Binding-site contacts:
Ligand atom FBK contacts residue PRO25 of chain 1.B at 3.5 Å.
Ligand atom CBE contacts residue ARG92 of chain 1.B at 4.0 Å.
Ligand atom CBF contacts residue ARG92 of chain 1.B at 3.8 Å.
Ligand atom OAD contacts residue TYR86 of chain 1.B at 3.8 Å.
Ligand atom OBM contacts residue ARG92 of chain 1.B at 2.9 Å (salt-bridge).
Ligand atom CAF contacts residue PRO29 of chain 1.B at 3.6 Å (hydrophobic).
Ligand atom CAM contacts residue PRO29 of chain 1.B at 3.6 Å (hydrophobic).
Ligand atom CBH contacts residue ARG92 of chain 1.B at 4.0 Å.
Ligand atom CAE contacts residue ASN87 of chain 1.B at 3.5 Å.
Ligand atom CBA contacts residue ARG92 of chain 1.B at 4.0 Å.
Ligand atom FBL contacts residue ARG92 of chain 1.B at 3.9 Å.
Ligand atom FBL contacts residue PHE96 of chain 1.B at 3.3 Å.
Ligand atom CBG contacts residue ARG92 of chain 1.B at 3.9 Å.
Ligand atom OAD contacts residue ASN87 of chain 1.B at 3.1 Å (h-bond).
Ligand atom CAL contacts residue LEU39 of chain 1.B at 4.0 Å (hydrophobic).
Ligand atom CBH contacts residue PRO29 of chain 1.B at 3.6 Å (hydrophobic).
Ligand atom CAG contacts residue ASN87 of chain 1.B at 3.7 Å.
Ligand atom FBL contacts residue PRO29 of chain 1.B at 3.4 Å.
Ligand atom CAL contacts residue PRO29 of chain 1.B at 3.9 Å (hydrophobic).
Ligand atom CAB contacts residue VAL93 of chain 1.B at 3.7 Å (hydrophobic).
Ligand atom NAC contacts residue VAL34 of chain 1.B at 3.8 Å.
Ligand atom CAB contacts residue VAL34 of chain 1.B at 3.6 Å (hydrophobic).
Ligand atom CAA contacts residue VAL34 of chain 1.B at 3.8 Å (hydrophobic).
Ligand atom OAD contacts residue TYR44 of chain 1.B at 3.7 Å.
Ligand atom CAF contacts residue VAL93 of chain 1.B at 3.7 Å (hydrophobic).
Ligand atom CAI contacts residue VAL93 of chain 1.B at 3.7 Å (hydrophobic).
Ligand atom CAB contacts residue ASN87 of chain 1.B at 4.0 Å.
Ligand atom CBG contacts residue PRO29 of chain 1.B at 3.6 Å (hydrophobic).
Ligand atom CAS contacts residue PRO29 of chain 1.B at 4.0 Å (hydrophobic).
Ligand atom FBL contacts residue VAL93 of chain 1.B at 3.8 Å.
Ligand atom CAF contacts residue PHE30 of chain 1.B at 4.0 Å (hydrophobic).
Ligand atom CAF contacts residue VAL34 of chain 1.B at 3.9 Å (hydrophobic).
Ligand atom CAJ contacts residue VAL93 of chain 1.B at 4.1 Å (hydrophobic).
Ligand atom NAC contacts residue ASN87 of chain 1.B at 3.1 Å (h-bond).
Ligand atom FBK contacts residue LEU28 of chain 1.B at 3.6 Å.
Ligand atom CAA contacts residue VAL93 of chain 1.B at 4.1 Å (hydrophobic).
Ligand atom CAG contacts residue TYR86 of chain 1.B at 3.7 Å (hydrophobic).
Ligand atom FBK contacts residue PHE96 of chain 1.B at 3.4 Å.
Ligand atom FBK contacts residue PRO29 of chain 1.B at 3.4 Å.
Ligand atom CAG contacts residue ILE41 of chain 1.B at 3.5 Å (hydrophobic).

Sequence of chain 1.B:
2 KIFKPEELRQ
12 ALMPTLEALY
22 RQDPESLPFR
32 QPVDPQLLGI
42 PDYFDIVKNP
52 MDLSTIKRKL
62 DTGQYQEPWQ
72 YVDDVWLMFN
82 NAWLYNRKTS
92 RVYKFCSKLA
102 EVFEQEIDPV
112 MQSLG

The small molecule below binds the protein below.
Small molecule (SMILES): COC1CCC(n2c([C@@H]3CCCC(=O)N3c3ccc(F)c(F)c3)nc3cc(-c4c(C)noc4C)ccc32)CC1